Sequence of chain 1.A:
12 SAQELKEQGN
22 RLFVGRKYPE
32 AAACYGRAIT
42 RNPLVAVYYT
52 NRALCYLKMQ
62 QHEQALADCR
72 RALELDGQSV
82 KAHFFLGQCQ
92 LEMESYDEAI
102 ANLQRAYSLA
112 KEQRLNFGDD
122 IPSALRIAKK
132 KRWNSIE

This small molecule binds to this protein.
Small molecule (SMILES): O=C(CS)CS

Binding-site contacts:
Ligand atom C2 contacts residue CYS2 of chain 1.D at 3.3 Å (hydrophobic).
Ligand atom S6 contacts residue SER4 of chain 1.D at 3.5 Å (h-bond).
Ligand atom O4 contacts residue CYS2 of chain 1.D at 3.5 Å.
Ligand atom C2 contacts residue VAL25 of chain 1.A at 4.3 Å (hydrophobic).
Ligand atom S6 contacts residue CYS7 of chain 1.D at 1.7 Å.
Ligand atom O4 contacts residue PHE24 of chain 1.A at 3.8 Å.
Ligand atom C1 contacts residue CYS7 of chain 1.D at 4.3 Å (hydrophobic).
Ligand atom C1 contacts residue VAL25 of chain 1.A at 4.1 Å (hydrophobic).
Ligand atom C2 contacts residue PHE24 of chain 1.A at 4.4 Å (hydrophobic).
Ligand atom S6 contacts residue TRP6 of chain 1.D at 3.7 Å.
Ligand atom S5 contacts residue CYS2 of chain 1.D at 1.8 Å.
Ligand atom C2 contacts residue PRO8 of chain 1.D at 4.3 Å (hydrophobic).
Ligand atom C3 contacts residue CYS7 of chain 1.D at 2.7 Å (hydrophobic).
Ligand atom C3 contacts residue TRP6 of chain 1.D at 3.5 Å (hydrophobic).
Ligand atom S5 contacts residue ALA1 of chain 1.D at 4.0 Å.
Ligand atom S6 contacts residue CYS2 of chain 1.D at 3.6 Å.
Ligand atom O4 contacts residue PRO8 of chain 1.D at 3.4 Å.
Ligand atom C1 contacts residue CYS2 of chain 1.D at 2.9 Å (hydrophobic).
Ligand atom O4 contacts residue VAL25 of chain 1.A at 3.7 Å.
Ligand atom C3 contacts residue CYS2 of chain 1.D at 4.1 Å (hydrophobic).
Ligand atom S5 contacts residue VAL25 of chain 1.A at 3.9 Å.
Ligand atom O4 contacts residue CYS7 of chain 1.D at 3.3 Å.
Ligand atom C2 contacts residue CYS7 of chain 1.D at 3.2 Å (hydrophobic).
Ligand atom C3 contacts residue PHE24 of chain 1.A at 4.1 Å (hydrophobic).
Ligand atom C3 contacts residue PRO8 of chain 1.D at 4.4 Å (hydrophobic).

Sequence of chain 1.D:
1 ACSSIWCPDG